The protein below binds the small molecule below.
Small molecule (SMILES): OC[C@@H](O)C(O)[C@@H](O)CO

Sequence of chain 3.D:
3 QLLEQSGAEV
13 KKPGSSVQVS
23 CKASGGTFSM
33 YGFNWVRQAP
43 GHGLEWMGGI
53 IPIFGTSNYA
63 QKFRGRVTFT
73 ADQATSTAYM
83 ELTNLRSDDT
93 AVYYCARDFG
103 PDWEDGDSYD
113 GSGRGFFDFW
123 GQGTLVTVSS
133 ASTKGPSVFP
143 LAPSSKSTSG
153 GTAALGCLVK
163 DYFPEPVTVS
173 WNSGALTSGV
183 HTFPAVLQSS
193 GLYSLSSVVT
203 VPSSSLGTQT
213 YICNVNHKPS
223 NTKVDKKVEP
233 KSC

Sequence of chain 4.D:
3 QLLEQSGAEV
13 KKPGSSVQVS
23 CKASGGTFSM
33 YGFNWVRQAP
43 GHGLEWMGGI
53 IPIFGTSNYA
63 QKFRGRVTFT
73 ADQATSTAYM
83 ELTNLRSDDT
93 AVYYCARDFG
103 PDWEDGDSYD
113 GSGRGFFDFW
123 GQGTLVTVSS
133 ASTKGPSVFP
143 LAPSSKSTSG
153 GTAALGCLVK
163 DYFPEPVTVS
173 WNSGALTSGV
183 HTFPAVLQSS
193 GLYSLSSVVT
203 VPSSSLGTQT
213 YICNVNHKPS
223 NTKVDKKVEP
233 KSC

Binding-site contacts:
Ligand atom O3 contacts residue LYS220 of chain 4.D at 2.8 Å (salt-bridge).
Ligand atom O3 contacts residue GLY9 of chain 4.D at 3.7 Å.
Ligand atom C5 contacts residue LYS220 of chain 4.D at 4.5 Å.
Ligand atom O2 contacts residue GLY9 of chain 4.D at 3.6 Å.
Ligand atom O1 contacts residue GLY9 of chain 4.D at 4.2 Å.
Ligand atom C2 contacts residue GLY9 of chain 4.D at 4.2 Å.
Ligand atom O5 contacts residue LYS220 of chain 4.D at 4.4 Å.
Ligand atom O2 contacts residue SER8 of chain 4.D at 3.6 Å.
Ligand atom C3 contacts residue LYS220 of chain 4.D at 4.0 Å.
Ligand atom C1 contacts residue GLY9 of chain 4.D at 3.8 Å.
Ligand atom C1 contacts residue LYS229 of chain 3.D at 4.5 Å.
Ligand atom O3 contacts residue SER8 of chain 4.D at 4.0 Å.